The small molecule below binds the protein below.
Small molecule (SMILES): O=S(=O)(O)c1cccc2cccc(Nc3ccccc3)c12

Binding-site contacts:
Ligand atom N contacts residue 2AN1 of chain 1.XC at 3.7 Å.
Ligand atom O3 contacts residue 2AN1 of chain 1.XC at 3.3 Å (h-bond).
Ligand atom C6 contacts residue 2AN1 of chain 1.XC at 4.2 Å.
Ligand atom C15 contacts residue 2AN1 of chain 1.XC at 3.6 Å.
Ligand atom S contacts residue 2AN1 of chain 1.XC at 4.1 Å.
Ligand atom O2 contacts residue LYS144 of chain 1.W at 4.5 Å.
Ligand atom C3 contacts residue 2AN1 of chain 1.XC at 4.3 Å.
Ligand atom O2 contacts residue LYS145 of chain 1.W at 2.3 Å (salt-bridge).
Ligand atom C13 contacts residue 2AN1 of chain 1.XC at 3.8 Å.
Ligand atom C9 contacts residue 2AN1 of chain 1.XC at 3.5 Å.
Ligand atom C2 contacts residue 2AN1 of chain 1.XC at 3.7 Å.
Ligand atom C10 contacts residue 2AN1 of chain 1.XC at 3.3 Å.
Ligand atom C14 contacts residue HIS43 of chain 1.W at 4.5 Å.
Ligand atom S contacts residue LYS145 of chain 1.W at 3.0 Å (salt-bridge).
Ligand atom C14 contacts residue HIS69 of chain 1.W at 3.8 Å.
Ligand atom C11 contacts residue 2AN1 of chain 1.XC at 3.5 Å.
Ligand atom C15 contacts residue VAL44 of chain 1.W at 4.0 Å (hydrophobic).
Ligand atom C12 contacts residue 2AN1 of chain 1.XC at 3.6 Å.
Ligand atom C5 contacts residue 2AN1 of chain 1.XC at 3.8 Å.
Ligand atom C15 contacts residue HIS69 of chain 1.W at 3.2 Å.
Ligand atom C13 contacts residue HIS43 of chain 1.W at 4.3 Å.
Ligand atom O1 contacts residue LYS145 of chain 1.W at 3.2 Å (salt-bridge).
Ligand atom C8 contacts residue 2AN1 of chain 1.XC at 4.2 Å.
Ligand atom C14 contacts residue VAL44 of chain 1.W at 3.5 Å (hydrophobic).
Ligand atom O3 contacts residue LYS145 of chain 1.W at 3.0 Å (salt-bridge).
Ligand atom C13 contacts residue VAL44 of chain 1.W at 4.3 Å (hydrophobic).
Ligand atom C16 contacts residue HIS69 of chain 1.W at 4.1 Å.
Ligand atom C14 contacts residue 2AN1 of chain 1.XC at 3.5 Å.
Ligand atom O1 contacts residue LYS144 of chain 1.W at 3.6 Å.
Ligand atom C1 contacts residue 2AN1 of chain 1.XC at 3.5 Å.
Ligand atom C16 contacts residue 2AN1 of chain 1.XC at 3.4 Å.
Ligand atom C4 contacts residue 2AN1 of chain 1.XC at 3.8 Å.

Sequence of chain 1.W:
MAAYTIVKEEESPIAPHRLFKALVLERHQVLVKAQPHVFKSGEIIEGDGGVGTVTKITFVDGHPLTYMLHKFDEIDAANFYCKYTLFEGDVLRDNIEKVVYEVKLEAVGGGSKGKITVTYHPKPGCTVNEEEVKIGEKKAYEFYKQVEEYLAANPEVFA